Binding-site contacts:
Ligand atom N2 contacts residue ASN1090 of chain 1.B at 2.8 Å (h-bond).
Ligand atom C4 contacts residue ASN1090 of chain 1.B at 4.2 Å.
Ligand atom O5 contacts residue THR1092 of chain 1.B at 3.9 Å.
Ligand atom C2 contacts residue ASN1090 of chain 1.B at 2.5 Å.
Ligand atom C5 contacts residue HIS1093 of chain 1.B at 3.3 Å.
Ligand atom C6 contacts residue HIS1093 of chain 1.B at 3.4 Å.
Ligand atom C1 contacts residue THR1092 of chain 1.B at 3.5 Å.
Ligand atom O4 contacts residue HIS1093 of chain 1.B at 4.3 Å.
Ligand atom C8 contacts residue ASN1090 of chain 1.B at 4.4 Å.
Ligand atom C5 contacts residue ASN1090 of chain 1.B at 3.7 Å.
Ligand atom C6 contacts residue PHE1095 of chain 1.B at 4.2 Å (hydrophobic).
Ligand atom O5 contacts residue PHE1095 of chain 1.B at 4.4 Å.
Ligand atom O7 contacts residue ASN1090 of chain 1.B at 3.4 Å (h-bond).
Ligand atom C2 contacts residue THR1092 of chain 1.B at 4.4 Å.
Ligand atom C3 contacts residue THR1092 of chain 1.B at 4.3 Å.
Ligand atom O5 contacts residue ASN1090 of chain 1.B at 2.4 Å (h-bond).
Ligand atom C1 contacts residue ASN1090 of chain 1.B at 1.4 Å.
Ligand atom C3 contacts residue ASN1090 of chain 1.B at 3.8 Å.
Ligand atom O5 contacts residue HIS1093 of chain 1.B at 4.0 Å.
Ligand atom O6 contacts residue PHE1095 of chain 1.B at 4.2 Å.
Ligand atom C5 contacts residue THR1092 of chain 1.B at 3.8 Å.
Ligand atom C7 contacts residue ASN1090 of chain 1.B at 3.3 Å.

The small molecule below binds the protein below.
Small molecule (SMILES): CC(=O)N[C@@H]1[C@@H](O)[C@H](O)[C@@H](CO)O[C@H]1O

Sequence of chain 1.B:
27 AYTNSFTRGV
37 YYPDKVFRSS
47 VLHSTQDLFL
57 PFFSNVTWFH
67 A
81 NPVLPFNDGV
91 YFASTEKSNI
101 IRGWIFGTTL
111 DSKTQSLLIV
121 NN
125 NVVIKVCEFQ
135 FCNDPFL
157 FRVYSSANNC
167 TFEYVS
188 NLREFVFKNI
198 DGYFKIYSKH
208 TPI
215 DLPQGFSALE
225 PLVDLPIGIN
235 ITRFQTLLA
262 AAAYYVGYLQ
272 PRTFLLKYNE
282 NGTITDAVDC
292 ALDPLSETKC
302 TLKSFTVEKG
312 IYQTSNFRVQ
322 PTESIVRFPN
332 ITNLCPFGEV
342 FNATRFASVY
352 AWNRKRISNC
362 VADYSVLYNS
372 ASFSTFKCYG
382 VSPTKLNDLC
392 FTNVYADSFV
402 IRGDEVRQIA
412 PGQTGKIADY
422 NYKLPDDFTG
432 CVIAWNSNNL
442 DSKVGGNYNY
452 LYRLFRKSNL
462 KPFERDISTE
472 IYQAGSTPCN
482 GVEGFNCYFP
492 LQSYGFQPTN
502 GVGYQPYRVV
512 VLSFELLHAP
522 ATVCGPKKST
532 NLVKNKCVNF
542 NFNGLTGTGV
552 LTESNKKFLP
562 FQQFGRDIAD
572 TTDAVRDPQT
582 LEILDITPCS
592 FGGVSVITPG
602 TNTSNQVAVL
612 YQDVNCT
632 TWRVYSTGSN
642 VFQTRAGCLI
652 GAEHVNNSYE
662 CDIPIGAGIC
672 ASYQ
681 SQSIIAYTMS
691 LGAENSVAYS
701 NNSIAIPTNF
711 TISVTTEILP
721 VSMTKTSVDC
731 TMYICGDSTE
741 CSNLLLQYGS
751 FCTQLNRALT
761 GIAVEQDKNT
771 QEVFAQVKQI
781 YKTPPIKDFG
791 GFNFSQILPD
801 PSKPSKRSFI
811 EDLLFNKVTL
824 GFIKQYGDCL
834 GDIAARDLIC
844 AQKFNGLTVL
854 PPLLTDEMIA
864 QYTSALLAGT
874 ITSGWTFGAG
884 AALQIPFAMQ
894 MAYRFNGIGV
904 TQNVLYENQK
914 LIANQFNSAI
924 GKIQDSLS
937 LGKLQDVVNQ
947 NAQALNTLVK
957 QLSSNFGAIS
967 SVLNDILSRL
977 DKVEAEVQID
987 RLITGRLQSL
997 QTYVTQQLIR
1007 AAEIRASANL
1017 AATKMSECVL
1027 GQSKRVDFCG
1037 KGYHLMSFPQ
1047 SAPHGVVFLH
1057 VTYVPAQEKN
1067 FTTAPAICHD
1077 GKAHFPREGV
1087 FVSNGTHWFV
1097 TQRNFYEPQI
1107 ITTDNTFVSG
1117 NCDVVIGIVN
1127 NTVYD